Sequence of chain 1.A:
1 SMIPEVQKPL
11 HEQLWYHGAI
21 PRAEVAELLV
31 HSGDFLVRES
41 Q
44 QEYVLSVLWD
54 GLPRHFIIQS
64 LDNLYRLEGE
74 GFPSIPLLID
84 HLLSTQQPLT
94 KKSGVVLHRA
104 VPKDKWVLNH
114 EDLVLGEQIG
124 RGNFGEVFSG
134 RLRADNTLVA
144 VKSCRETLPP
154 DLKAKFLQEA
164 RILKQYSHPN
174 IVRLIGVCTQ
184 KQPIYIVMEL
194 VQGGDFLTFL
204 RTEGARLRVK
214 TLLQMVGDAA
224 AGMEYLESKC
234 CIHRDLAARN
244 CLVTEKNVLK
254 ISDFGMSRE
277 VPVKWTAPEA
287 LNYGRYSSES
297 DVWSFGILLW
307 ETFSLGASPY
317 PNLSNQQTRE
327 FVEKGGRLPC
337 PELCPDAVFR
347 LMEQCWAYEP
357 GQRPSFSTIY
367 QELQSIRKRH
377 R

Binding-site contacts:
Ligand atom C35 contacts residue VAL130 of chain 1.A at 3.6 Å (hydrophobic).
Ligand atom O41 contacts residue LYS145 of chain 1.A at 2.8 Å (salt-bridge).
Ligand atom C6 contacts residue ALA143 of chain 1.A at 3.4 Å (hydrophobic).
Ligand atom O14 contacts residue LEU193 of chain 1.A at 3.5 Å.
Ligand atom C6 contacts residue VAL194 of chain 1.A at 3.7 Å (hydrophobic).
Ligand atom C21 contacts residue ILE122 of chain 1.A at 3.8 Å (hydrophobic).
Ligand atom C39 contacts residue ASN243 of chain 1.A at 3.5 Å.
Ligand atom O14 contacts residue VAL194 of chain 1.A at 3.3 Å (h-bond).
Ligand atom CL contacts residue MET191 of chain 1.A at 3.8 Å.
Ligand atom C11 contacts residue GLY197 of chain 1.A at 3.8 Å.
Ligand atom N5 contacts residue VAL194 of chain 1.A at 3.0 Å (h-bond).
Ligand atom S36 contacts residue LYS145 of chain 1.A at 3.8 Å.
Ligand atom C34 contacts residue ILE122 of chain 1.A at 3.3 Å (hydrophobic).
Ligand atom C6 contacts residue LEU245 of chain 1.A at 3.5 Å (hydrophobic).
Ligand atom N5 contacts residue GLU192 of chain 1.A at 3.8 Å.
Ligand atom C9 contacts residue GLY197 of chain 1.A at 3.6 Å.
Ligand atom C1 contacts residue LEU245 of chain 1.A at 3.6 Å (hydrophobic).
Ligand atom C13 contacts residue VAL194 of chain 1.A at 3.8 Å (hydrophobic).
Ligand atom N7 contacts residue VAL194 of chain 1.A at 3.1 Å (h-bond).
Ligand atom C8 contacts residue GLY197 of chain 1.A at 3.6 Å.
Ligand atom C17 contacts residue ASP198 of chain 1.A at 3.7 Å.
Ligand atom C10 contacts residue GLY197 of chain 1.A at 3.7 Å.
Ligand atom C15 contacts residue GLN195 of chain 1.A at 3.5 Å.
Ligand atom O40 contacts residue LYS145 of chain 1.A at 3.5 Å (salt-bridge).
Ligand atom N5 contacts residue ALA143 of chain 1.A at 3.8 Å.
Ligand atom C32 contacts residue ARG124 of chain 1.A at 3.6 Å.
Ligand atom C30 contacts residue VAL130 of chain 1.A at 3.9 Å (hydrophobic).
Ligand atom N7 contacts residue LEU193 of chain 1.A at 3.8 Å.
Ligand atom C12 contacts residue GLY197 of chain 1.A at 3.8 Å.
Ligand atom N3 contacts residue LEU245 of chain 1.A at 3.6 Å.
Ligand atom C4 contacts residue LEU245 of chain 1.A at 3.6 Å (hydrophobic).
Ligand atom C8 contacts residue ILE122 of chain 1.A at 3.8 Å (hydrophobic).
Ligand atom C6 contacts residue GLU192 of chain 1.A at 3.3 Å.
Ligand atom C8 contacts residue VAL194 of chain 1.A at 3.7 Å (hydrophobic).
Ligand atom C33 contacts residue ARG124 of chain 1.A at 3.6 Å.
Ligand atom C13 contacts residue GLY197 of chain 1.A at 3.6 Å.
Ligand atom O40 contacts residue GLY125 of chain 1.A at 3.5 Å.
Ligand atom C38 contacts residue SER255 of chain 1.A at 3.2 Å.
Ligand atom C1 contacts residue ALA143 of chain 1.A at 3.5 Å (hydrophobic).
Ligand atom C39 contacts residue ARG242 of chain 1.A at 3.5 Å.

This small molecule binds to this protein.
Small molecule (SMILES): COc1cc(N2CCC(N3CCN(C)CC3)CC2)ccc1Nc1ncc(Cl)c(Nc2ccccc2S(=O)(=O)C(C)C)n1